This small molecule binds to this protein.
Small molecule (SMILES): C[C@@H]1CN(c2ccc3c(=O)n(-c4ccc(Cl)c5c(NS(C)(=O)=O)nn(C)c45)c([C@H](Cc4cc(F)cc(F)c4)NC(=O)Cn4nc(C(F)F)c5c4C(F)(F)[C@@H]4C[C@H]54)nc3c2)C[C@H](C)O1

Binding-site contacts:
Ligand atom C41 contacts residue GLN68 of chain 4.C at 3.3 Å.
Ligand atom F38 contacts residue LYS183 of chain 2.C at 3.0 Å.
Ligand atom F28 contacts residue ILE74 of chain 4.C at 3.2 Å.
Ligand atom C60 contacts residue GLN180 of chain 2.C at 3.4 Å.
Ligand atom C33 contacts residue ASN58 of chain 4.C at 3.5 Å.
Ligand atom F28 contacts residue LEU70 of chain 4.C at 3.5 Å.
Ligand atom N17 contacts residue ASN58 of chain 4.C at 3.0 Å (h-bond).
Ligand atom C21 contacts residue ASN54 of chain 4.C at 3.4 Å.
Ligand atom C23 contacts residue LEU57 of chain 4.C at 3.5 Å (hydrophobic).
Ligand atom F25 contacts residue LEU57 of chain 4.C at 3.2 Å.
Ligand atom C53 contacts residue TYR131 of chain 4.C at 3.5 Å (hydrophobic).
Ligand atom C16 contacts residue ASN58 of chain 4.C at 3.6 Å.
Ligand atom C23 contacts residue ASN58 of chain 4.C at 3.2 Å.
Ligand atom C27 contacts residue LYS71 of chain 4.C at 3.4 Å.
Ligand atom C46 contacts residue LYS71 of chain 4.C at 3.6 Å.
Ligand atom C21 contacts residue ASN58 of chain 4.C at 3.5 Å.
Ligand atom O32 contacts residue LYS71 of chain 4.C at 2.8 Å (salt-bridge).
Ligand atom N63 contacts residue GLN180 of chain 2.C at 3.5 Å (h-bond).
Ligand atom F48 contacts residue ARG174 of chain 2.C at 3.5 Å.
Ligand atom F47 contacts residue LYS71 of chain 4.C at 2.7 Å.
Ligand atom F48 contacts residue GLN64 of chain 4.C at 3.5 Å.
Ligand atom C24 contacts residue LEU57 of chain 4.C at 3.5 Å (hydrophobic).
Ligand atom F39 contacts residue ARG174 of chain 2.C at 3.4 Å.
Ligand atom N30 contacts residue ASN58 of chain 4.C at 2.7 Å (h-bond).
Ligand atom O61 contacts residue ASN75 of chain 4.C at 3.1 Å (h-bond).
Ligand atom O62 contacts residue LYS71 of chain 4.C at 2.8 Å (salt-bridge).
Ligand atom CL55 contacts residue ASN75 of chain 4.C at 3.3 Å.
Ligand atom O68 contacts residue THR108 of chain 4.C at 2.7 Å (h-bond).
Ligand atom N58 contacts residue LYS71 of chain 4.C at 3.6 Å.
Ligand atom C67 contacts residue ASN54 of chain 4.C at 3.5 Å.
Ligand atom F25 contacts residue MET67 of chain 4.C at 3.2 Å.
Ligand atom C26 contacts residue MET67 of chain 4.C at 3.6 Å (hydrophobic).
Ligand atom C52 contacts residue TYR131 of chain 4.C at 3.4 Å (hydrophobic).
Ligand atom C43 contacts residue GLN64 of chain 4.C at 3.4 Å.
Ligand atom F28 contacts residue LYS71 of chain 4.C at 3.1 Å.
Ligand atom C65 contacts residue GLN180 of chain 2.C at 3.5 Å.
Ligand atom O62 contacts residue GLN180 of chain 2.C at 3.2 Å.
Ligand atom C52 contacts residue ASN54 of chain 4.C at 3.5 Å.
Ligand atom C57 contacts residue LYS71 of chain 4.C at 3.4 Å.
Ligand atom O32 contacts residue GLN180 of chain 2.C at 3.4 Å (h-bond).

Sequence of chain 2.C:
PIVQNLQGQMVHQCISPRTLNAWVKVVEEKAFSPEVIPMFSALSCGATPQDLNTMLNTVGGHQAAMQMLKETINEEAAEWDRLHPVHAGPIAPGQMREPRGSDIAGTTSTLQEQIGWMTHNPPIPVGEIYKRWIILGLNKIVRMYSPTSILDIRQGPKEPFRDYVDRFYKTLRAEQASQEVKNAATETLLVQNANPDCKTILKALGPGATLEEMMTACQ

Sequence of chain 4.C:
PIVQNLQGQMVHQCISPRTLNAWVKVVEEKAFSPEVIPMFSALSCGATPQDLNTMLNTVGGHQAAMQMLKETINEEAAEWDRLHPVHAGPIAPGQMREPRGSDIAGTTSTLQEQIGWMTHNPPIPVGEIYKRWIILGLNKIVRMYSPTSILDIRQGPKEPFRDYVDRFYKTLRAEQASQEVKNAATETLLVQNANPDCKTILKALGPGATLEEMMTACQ